Sequence of chain 1.D:
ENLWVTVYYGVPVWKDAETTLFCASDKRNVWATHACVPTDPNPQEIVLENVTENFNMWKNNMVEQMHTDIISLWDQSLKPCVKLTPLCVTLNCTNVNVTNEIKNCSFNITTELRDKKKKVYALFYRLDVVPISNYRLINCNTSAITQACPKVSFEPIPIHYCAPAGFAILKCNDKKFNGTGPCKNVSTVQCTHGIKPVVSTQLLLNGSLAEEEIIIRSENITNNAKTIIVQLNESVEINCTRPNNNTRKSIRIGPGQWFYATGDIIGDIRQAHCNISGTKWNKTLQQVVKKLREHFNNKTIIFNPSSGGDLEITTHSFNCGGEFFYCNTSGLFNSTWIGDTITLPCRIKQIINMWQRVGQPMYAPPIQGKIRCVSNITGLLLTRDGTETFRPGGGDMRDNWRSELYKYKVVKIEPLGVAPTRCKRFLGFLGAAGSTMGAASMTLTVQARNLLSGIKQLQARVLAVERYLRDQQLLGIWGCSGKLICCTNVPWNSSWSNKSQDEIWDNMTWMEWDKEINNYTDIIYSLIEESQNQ

A protein and the small-molecule ligand that binds it are described below.
Small molecule (SMILES): CC(=O)N[C@H]1[C@H](O[C@H]2[C@H](O)[C@@H](NC(C)=O)CO[C@@H]2CO)O[C@H](CO)[C@@H](O)[C@@H]1O

Binding-site contacts:
Ligand atom N2 contacts residue ASN246 of chain 1.D at 3.0 Å (h-bond).
Ligand atom O6 contacts residue GLU90 of chain 1.D at 4.1 Å.
Ligand atom C5 contacts residue VAL92 of chain 1.D at 4.0 Å (hydrophobic).
Ligand atom C4 contacts residue ASN246 of chain 1.D at 4.3 Å.
Ligand atom C1 contacts residue ASN246 of chain 1.D at 1.5 Å.
Ligand atom C5 contacts residue ASN234 of chain 1.D at 4.4 Å.
Ligand atom O5 contacts residue ASN234 of chain 1.D at 3.5 Å.
Ligand atom O6 contacts residue ASN234 of chain 1.D at 3.3 Å (h-bond).
Ligand atom C7 contacts residue VAL92 of chain 1.D at 4.0 Å (hydrophobic).
Ligand atom C5 contacts residue ASN246 of chain 1.D at 3.7 Å.
Ligand atom O7 contacts residue ASN246 of chain 1.D at 3.4 Å (h-bond).
Ligand atom C6 contacts residue VAL92 of chain 1.D at 4.1 Å (hydrophobic).
Ligand atom C2 contacts residue ASN246 of chain 1.D at 2.6 Å.
Ligand atom C8 contacts residue ASN246 of chain 1.D at 4.4 Å.
Ligand atom C6 contacts residue ASN234 of chain 1.D at 3.8 Å.
Ligand atom O5 contacts residue ASN246 of chain 1.D at 2.4 Å (h-bond).
Ligand atom C3 contacts residue ASN246 of chain 1.D at 3.9 Å.
Ligand atom C6 contacts residue GLU90 of chain 1.D at 3.8 Å.
Ligand atom C8 contacts residue GLU90 of chain 1.D at 3.6 Å.
Ligand atom C1 contacts residue ASN234 of chain 1.D at 4.4 Å.
Ligand atom C8 contacts residue VAL92 of chain 1.D at 3.8 Å (hydrophobic).
Ligand atom O7 contacts residue VAL92 of chain 1.D at 3.8 Å.
Ligand atom C7 contacts residue ASN246 of chain 1.D at 3.3 Å.